Binding-site contacts:
Ligand atom NAO contacts residue VAL83 of chain 1.A at 3.8 Å.
Ligand atom CAG contacts residue PHE58 of chain 1.A at 3.5 Å (hydrophobic).
Ligand atom CAN contacts residue VAL83 of chain 1.A at 3.9 Å (hydrophobic).
Ligand atom CAM contacts residue VAL83 of chain 1.A at 3.4 Å (hydrophobic).
Ligand atom CL2 contacts residue PHE58 of chain 1.A at 3.6 Å.
Ligand atom CAI contacts residue MET80 of chain 1.A at 3.7 Å (hydrophobic).
Ligand atom CAR contacts residue MET80 of chain 1.A at 3.7 Å (hydrophobic).
Ligand atom CL2 contacts residue ALA57 of chain 1.A at 3.2 Å.
Ligand atom CAI contacts residue PHE100 of chain 1.A at 3.9 Å (hydrophobic).
Ligand atom CAT contacts residue PHE58 of chain 1.A at 3.8 Å (hydrophobic).
Ligand atom CAV contacts residue PHE100 of chain 1.A at 3.5 Å (hydrophobic).
Ligand atom CAN contacts residue LEU97 of chain 1.A at 3.8 Å (hydrophobic).
Ligand atom CAS contacts residue PHE100 of chain 1.A at 3.4 Å (hydrophobic).
Ligand atom OAP contacts residue LEU97 of chain 1.A at 3.5 Å.
Ligand atom CAB contacts residue GLY101 of chain 1.A at 3.6 Å.
Ligand atom CAR contacts residue PHE100 of chain 1.A at 3.8 Å (hydrophobic).
Ligand atom CAL contacts residue PHE84 of chain 1.A at 3.6 Å (hydrophobic).
Ligand atom CAX contacts residue VAL83 of chain 1.A at 3.4 Å (hydrophobic).
Ligand atom CAB contacts residue ILE124 of chain 1.A at 3.6 Å (hydrophobic).
Ligand atom CAM contacts residue LEU97 of chain 1.A at 3.9 Å (hydrophobic).
Ligand atom CAU contacts residue LEU97 of chain 1.A at 3.9 Å (hydrophobic).
Ligand atom OAC contacts residue ARG93 of chain 1.A at 3.6 Å (salt-bridge).
Ligand atom CAU contacts residue MET80 of chain 1.A at 3.8 Å (hydrophobic).
Ligand atom CAJ contacts residue PHE100 of chain 1.A at 3.6 Å (hydrophobic).
Ligand atom CAK contacts residue PGE1 of chain 1.H at 3.9 Å.
Ligand atom CAA contacts residue VAL79 of chain 1.A at 3.7 Å (hydrophobic).
Ligand atom CAQ contacts residue VAL83 of chain 1.A at 3.9 Å (hydrophobic).
Ligand atom CAW contacts residue VAL83 of chain 1.A at 3.5 Å (hydrophobic).
Ligand atom CL1 contacts residue LEU76 of chain 1.A at 3.8 Å.
Ligand atom CAJ contacts residue LEU97 of chain 1.A at 3.5 Å (hydrophobic).
Ligand atom CAV contacts residue MET80 of chain 1.A at 3.7 Å (hydrophobic).
Ligand atom CAZ contacts residue VAL83 of chain 1.A at 3.7 Å (hydrophobic).
Ligand atom OAC contacts residue VAL83 of chain 1.A at 3.9 Å.
Ligand atom OAD contacts residue ARG93 of chain 1.A at 3.2 Å (salt-bridge).
Ligand atom CL2 contacts residue MET61 of chain 1.A at 3.7 Å.
Ligand atom CAT contacts residue MET61 of chain 1.A at 3.9 Å (hydrophobic).
Ligand atom CAU contacts residue PHE100 of chain 1.A at 3.9 Å (hydrophobic).
Ligand atom CAL contacts residue VAL83 of chain 1.A at 3.3 Å (hydrophobic).
Ligand atom CAG contacts residue MET61 of chain 1.A at 3.9 Å (hydrophobic).
Ligand atom CAS contacts residue MET80 of chain 1.A at 3.9 Å (hydrophobic).

Sequence of chain 1.A:
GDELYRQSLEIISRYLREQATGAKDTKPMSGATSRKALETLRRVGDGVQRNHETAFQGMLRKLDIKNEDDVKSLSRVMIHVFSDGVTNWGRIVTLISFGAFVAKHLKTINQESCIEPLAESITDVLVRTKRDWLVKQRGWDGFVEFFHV

A small-molecule ligand and the protein it binds are described below.
Small molecule (SMILES): Cc1cc(OCCCc2c(C(=O)O)[nH]c3cc(Cl)ccc23)cc(C)c1Cl